Sequence of chain 1.A:
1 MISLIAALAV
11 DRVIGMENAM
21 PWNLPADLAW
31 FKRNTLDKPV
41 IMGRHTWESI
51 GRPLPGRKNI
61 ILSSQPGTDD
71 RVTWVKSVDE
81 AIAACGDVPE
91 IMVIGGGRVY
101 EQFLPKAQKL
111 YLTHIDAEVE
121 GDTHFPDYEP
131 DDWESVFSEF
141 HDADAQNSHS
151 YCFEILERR

A protein and the small-molecule ligand that binds it are described below.
Small molecule (SMILES): Nc1nc(N)c2c(Sc3ccc(Cl)cc3)cccc2n1

Binding-site contacts:
Ligand atom N7 contacts residue ILE94 of chain 1.A at 3.7 Å.
Ligand atom C5 contacts residue PHE31 of chain 1.A at 3.7 Å (hydrophobic).
Ligand atom CL25 contacts residue GLY95 of chain 1.A at 3.7 Å.
Ligand atom C27 contacts residue TYR100 of chain 1.A at 3.4 Å (hydrophobic).
Ligand atom N14 contacts residue ASP27 of chain 1.A at 2.2 Å (salt-bridge).
Ligand atom C9 contacts residue MET20 of chain 1.A at 3.2 Å (hydrophobic).
Ligand atom C8 contacts residue ASP27 of chain 1.A at 3.5 Å.
Ligand atom C25 contacts residue TYR100 of chain 1.A at 2.8 Å (hydrophobic).
Ligand atom N7 contacts residue PHE31 of chain 1.A at 3.5 Å.
Ligand atom N6 contacts residue ASP27 of chain 1.A at 2.4 Å (salt-bridge).
Ligand atom C24 contacts residue TYR100 of chain 1.A at 3.9 Å (hydrophobic).
Ligand atom CL25 contacts residue GLY96 of chain 1.A at 3.4 Å.
Ligand atom C9 contacts residue LEU28 of chain 1.A at 3.5 Å (hydrophobic).
Ligand atom CL25 contacts residue ILE14 of chain 1.A at 3.4 Å.
Ligand atom C13 contacts residue PHE31 of chain 1.A at 3.9 Å (hydrophobic).
Ligand atom C5 contacts residue ALA7 of chain 1.A at 3.9 Å (hydrophobic).
Ligand atom N7 contacts residue TYR100 of chain 1.A at 3.6 Å.
Ligand atom C1 contacts residue PHE31 of chain 1.A at 3.6 Å (hydrophobic).
Ligand atom C27 contacts residue GLY95 of chain 1.A at 3.9 Å.
Ligand atom C2 contacts residue PHE31 of chain 1.A at 3.4 Å (hydrophobic).
Ligand atom C5 contacts residue ASP27 of chain 1.A at 3.0 Å.
Ligand atom C8 contacts residue LEU28 of chain 1.A at 3.6 Å (hydrophobic).
Ligand atom C25 contacts residue ILE94 of chain 1.A at 3.1 Å (hydrophobic).
Ligand atom N4 contacts residue ALA6 of chain 1.A at 3.8 Å.
Ligand atom C8 contacts residue MET20 of chain 1.A at 3.8 Å (hydrophobic).
Ligand atom N7 contacts residue ILE5 of chain 1.A at 3.1 Å (h-bond).
Ligand atom C3 contacts residue PHE31 of chain 1.A at 3.3 Å (hydrophobic).
Ligand atom C1 contacts residue ASP27 of chain 1.A at 3.3 Å.
Ligand atom C26 contacts residue TYR100 of chain 1.A at 2.5 Å (hydrophobic).
Ligand atom N4 contacts residue PHE31 of chain 1.A at 3.5 Å.
Ligand atom N6 contacts residue PHE31 of chain 1.A at 3.4 Å.
Ligand atom C26 contacts residue GLY95 of chain 1.A at 3.2 Å.
Ligand atom C27 contacts residue ILE94 of chain 1.A at 1.7 Å (hydrophobic).
Ligand atom N14 contacts residue ALA7 of chain 1.A at 3.8 Å.
Ligand atom N14 contacts residue THR113 of chain 1.A at 3.3 Å (h-bond).
Ligand atom C22 contacts residue ILE94 of chain 1.A at 3.1 Å (hydrophobic).
Ligand atom C12 contacts residue MET20 of chain 1.A at 3.4 Å (hydrophobic).
Ligand atom CL25 contacts residue TYR100 of chain 1.A at 2.5 Å.
Ligand atom N4 contacts residue ALA7 of chain 1.A at 3.8 Å.
Ligand atom C26 contacts residue ILE94 of chain 1.A at 1.7 Å (hydrophobic).